The protein below binds the small molecule below.
Small molecule (SMILES): CC(=O)N[C@H]1[C@H](O[C@H]2[C@H](O)[C@@H](NC(C)=O)CO[C@@H]2CO)O[C@H](CO)[C@@H](O)[C@@H]1O

Sequence of chain 3.A:
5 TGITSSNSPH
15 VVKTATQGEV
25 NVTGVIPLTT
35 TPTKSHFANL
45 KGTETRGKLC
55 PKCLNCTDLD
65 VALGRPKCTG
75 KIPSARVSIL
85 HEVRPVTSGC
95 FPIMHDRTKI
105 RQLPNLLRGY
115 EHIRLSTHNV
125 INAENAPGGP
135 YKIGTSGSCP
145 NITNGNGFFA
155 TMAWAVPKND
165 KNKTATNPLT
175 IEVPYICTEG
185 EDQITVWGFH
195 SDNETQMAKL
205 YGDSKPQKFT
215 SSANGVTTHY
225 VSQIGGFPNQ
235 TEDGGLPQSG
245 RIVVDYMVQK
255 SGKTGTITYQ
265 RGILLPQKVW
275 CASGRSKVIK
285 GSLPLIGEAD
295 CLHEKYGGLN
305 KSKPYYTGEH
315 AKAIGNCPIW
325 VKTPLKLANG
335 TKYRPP

Binding-site contacts:
Ligand atom C6 contacts residue SER243 of chain 3.A at 3.6 Å.
Ligand atom C3 contacts residue ASN197 of chain 3.A at 3.8 Å.
Ligand atom O6 contacts residue GLN200 of chain 3.A at 3.5 Å (h-bond).
Ligand atom C1 contacts residue ASN197 of chain 3.A at 1.4 Å.
Ligand atom O5 contacts residue SER243 of chain 3.A at 3.2 Å.
Ligand atom C5 contacts residue SER243 of chain 3.A at 4.1 Å.
Ligand atom O6 contacts residue SER243 of chain 3.A at 2.8 Å (h-bond).
Ligand atom O7 contacts residue ASN197 of chain 3.A at 3.4 Å (h-bond).
Ligand atom C6 contacts residue GLN200 of chain 3.A at 4.2 Å.
Ligand atom C2 contacts residue ASN197 of chain 3.A at 2.5 Å.
Ligand atom N2 contacts residue THR199 of chain 3.A at 3.8 Å.
Ligand atom N2 contacts residue ASN197 of chain 3.A at 2.8 Å (h-bond).
Ligand atom C2 contacts residue THR199 of chain 3.A at 4.4 Å.
Ligand atom C7 contacts residue ASN197 of chain 3.A at 3.3 Å.
Ligand atom C8 contacts residue ASN197 of chain 3.A at 4.4 Å.
Ligand atom C5 contacts residue GLN200 of chain 3.A at 3.9 Å.
Ligand atom O5 contacts residue ASN197 of chain 3.A at 2.4 Å (h-bond).
Ligand atom C5 contacts residue ASN197 of chain 3.A at 3.7 Å.
Ligand atom C1 contacts residue SER243 of chain 3.A at 4.2 Å.
Ligand atom C1 contacts residue THR199 of chain 3.A at 4.0 Å.
Ligand atom O5 contacts residue GLN200 of chain 3.A at 4.4 Å.
Ligand atom C4 contacts residue ASN197 of chain 3.A at 4.3 Å.